Sequence of chain 1.G:
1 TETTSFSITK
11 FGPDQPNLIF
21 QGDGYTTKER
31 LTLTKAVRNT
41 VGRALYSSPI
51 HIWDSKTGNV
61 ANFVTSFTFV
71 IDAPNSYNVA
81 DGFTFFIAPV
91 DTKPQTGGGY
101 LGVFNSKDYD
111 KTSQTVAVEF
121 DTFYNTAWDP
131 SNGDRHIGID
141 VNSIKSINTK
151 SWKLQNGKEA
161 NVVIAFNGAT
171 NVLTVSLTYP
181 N

Sequence of chain 1.H:
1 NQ

This small molecule binds to this protein.
Small molecule (SMILES): CC(=O)N[C@H]1[C@H](O[C@H]2[C@H](O)[C@@H](NC(C)=O)CO[C@@H]2CO[C@@H]2O[C@@H](C)[C@@H](O)[C@@H](O)[C@@H]2O)O[C@H](CO)[C@@H](O[C@@H]2O[C@H](CO[C@H]3O[C@H](CO)[C@@H](O)[C@H](O)[C@@H]3O)[C@@H](O)[C@H](O[C@H]3O[C@H](CO)[C@@H](O)[C@H](O)[C@@H]3O[C@@H]3O[C@H](CO)[C@@H](O[C@@H]4O[C@H](CO[C@]5(C(=O)O)C[C@H](O)[C@@H](NC(C)=O)[C@H]([C@H](O)[C@H](O)CO)O5)[C@H](O)[C@H](O)[C@H]4O)[C@H](O)[C@H]3NC(C)=O)[C@@H]2O)[C@@H]1O

Binding-site contacts:
Ligand atom C8 contacts residue THR96 of chain 1.G at 3.4 Å.
Ligand atom O4 contacts residue GLY99 of chain 1.G at 2.9 Å (h-bond).
Ligand atom C6 contacts residue GLU31 of chain 1.I at 3.6 Å.
Ligand atom C3 contacts residue ASN39 of chain 1.G at 3.4 Å.
Ligand atom C1 contacts residue ASN78 of chain 1.G at 3.2 Å.
Ligand atom O7 contacts residue ASN1 of chain 1.H at 2.5 Å (h-bond).
Ligand atom C7 contacts residue ASN1 of chain 1.H at 2.9 Å.
Ligand atom O2 contacts residue PHE123 of chain 1.G at 3.6 Å.
Ligand atom O2 contacts residue GLY98 of chain 1.G at 3.4 Å.
Ligand atom C6 contacts residue ALA30 of chain 1.I at 3.3 Å (hydrophobic).
Ligand atom C4 contacts residue ASP81 of chain 1.G at 3.4 Å.
Ligand atom O3 contacts residue GLY99 of chain 1.G at 3.0 Å (h-bond).
Ligand atom O5 contacts residue ASN1 of chain 1.H at 2.4 Å (h-bond).
Ligand atom O5 contacts residue ASN78 of chain 1.G at 3.0 Å (h-bond).
Ligand atom C4 contacts residue GLY99 of chain 1.G at 3.4 Å.
Ligand atom O4 contacts residue ASN125 of chain 1.G at 2.8 Å (h-bond).
Ligand atom C2 contacts residue ASN1 of chain 1.H at 2.4 Å.
Ligand atom N2 contacts residue ASN1 of chain 1.H at 2.9 Å (h-bond).
Ligand atom O8 contacts residue ASN39 of chain 1.G at 2.8 Å (h-bond).
Ligand atom O4 contacts residue ASP81 of chain 1.G at 2.7 Å (salt-bridge).
Ligand atom C1 contacts residue ASN1 of chain 1.H at 1.4 Å.
Ligand atom O5 contacts residue GLY29 of chain 1.I at 3.3 Å.
Ligand atom O3 contacts residue GLU31 of chain 1.I at 2.7 Å (salt-bridge).
Ligand atom C6 contacts residue ASP81 of chain 1.G at 3.0 Å.
Ligand atom O7 contacts residue ASN78 of chain 1.G at 3.6 Å.
Ligand atom O6 contacts residue ALA30 of chain 1.I at 3.1 Å (h-bond).
Ligand atom O3 contacts residue PHE123 of chain 1.G at 3.5 Å.
Ligand atom C1 contacts residue ASN39 of chain 1.G at 3.3 Å.
Ligand atom O5 contacts residue ALA30 of chain 1.I at 2.9 Å (h-bond).
Ligand atom O3 contacts residue GLY98 of chain 1.G at 3.4 Å.
Ligand atom O5 contacts residue ALA30 of chain 1.I at 3.3 Å (h-bond).
Ligand atom C3 contacts residue GLU31 of chain 1.I at 3.4 Å.
Ligand atom C6 contacts residue GLY29 of chain 1.I at 3.5 Å.
Ligand atom O2 contacts residue GLU31 of chain 1.I at 3.3 Å (salt-bridge).
Ligand atom O6 contacts residue ALA30 of chain 1.I at 3.2 Å (h-bond).
Ligand atom C2 contacts residue ASN78 of chain 1.G at 3.2 Å.
Ligand atom C4 contacts residue TYR77 of chain 1.G at 3.6 Å (hydrophobic).
Ligand atom O7 contacts residue ASN39 of chain 1.G at 3.2 Å (h-bond).
Ligand atom O6 contacts residue GLU31 of chain 1.I at 3.0 Å (salt-bridge).
Ligand atom C5 contacts residue ASN39 of chain 1.G at 3.3 Å.

Sequence of chain 1.I:
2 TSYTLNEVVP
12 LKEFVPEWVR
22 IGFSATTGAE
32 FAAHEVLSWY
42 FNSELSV